Sequence of chain 1.A:
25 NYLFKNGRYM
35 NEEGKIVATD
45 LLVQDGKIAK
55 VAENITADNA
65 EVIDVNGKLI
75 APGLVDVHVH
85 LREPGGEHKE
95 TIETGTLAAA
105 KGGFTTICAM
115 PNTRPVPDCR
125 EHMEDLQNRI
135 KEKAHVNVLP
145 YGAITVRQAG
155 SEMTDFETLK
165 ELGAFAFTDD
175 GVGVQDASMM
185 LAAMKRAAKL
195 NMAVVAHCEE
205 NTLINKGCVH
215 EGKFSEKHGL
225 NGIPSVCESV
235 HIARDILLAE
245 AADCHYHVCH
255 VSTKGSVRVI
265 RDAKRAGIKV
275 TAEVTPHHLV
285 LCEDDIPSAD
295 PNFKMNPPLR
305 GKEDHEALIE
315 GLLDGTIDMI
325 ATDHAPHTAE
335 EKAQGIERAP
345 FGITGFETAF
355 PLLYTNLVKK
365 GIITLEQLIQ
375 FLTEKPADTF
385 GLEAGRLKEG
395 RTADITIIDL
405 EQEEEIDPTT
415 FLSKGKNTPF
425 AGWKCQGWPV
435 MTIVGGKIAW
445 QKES

Binding-site contacts:
Ligand atom N1 contacts residue GLY346 of chain 1.A at 4.0 Å.
Ligand atom C5 contacts residue ZN1 of chain 1.D at 4.1 Å.
Ligand atom C61 contacts residue PHE345 of chain 1.A at 4.1 Å (hydrophobic).
Ligand atom C4 contacts residue ZN1 of chain 1.D at 3.4 Å.
Ligand atom O5 contacts residue ASN300 of chain 1.A at 3.0 Å (h-bond).
Ligand atom C2 contacts residue PHE345 of chain 1.A at 3.9 Å (hydrophobic).
Ligand atom N3 contacts residue ASN300 of chain 1.A at 3.0 Å (h-bond).
Ligand atom O62 contacts residue ASN116 of chain 1.A at 3.2 Å (h-bond).
Ligand atom O61 contacts residue HIS331 of chain 1.A at 3.3 Å (h-bond).
Ligand atom C4 contacts residue ZN1 of chain 1.C at 4.1 Å.
Ligand atom C6 contacts residue ZN1 of chain 1.C at 4.0 Å.
Ligand atom N3 contacts residue ASP327 of chain 1.A at 2.5 Å (salt-bridge).
Ligand atom O62 contacts residue ARG86 of chain 1.A at 3.0 Å (salt-bridge).
Ligand atom O61 contacts residue PHE345 of chain 1.A at 3.0 Å (h-bond).
Ligand atom O5 contacts residue HIS254 of chain 1.A at 4.1 Å.
Ligand atom O4 contacts residue ASN300 of chain 1.A at 3.7 Å.
Ligand atom O62 contacts residue HIS84 of chain 1.A at 3.6 Å.
Ligand atom O2 contacts residue PHE345 of chain 1.A at 3.3 Å.
Ligand atom C2 contacts residue ASP327 of chain 1.A at 3.8 Å.
Ligand atom O4 contacts residue ZN1 of chain 1.D at 4.0 Å.
Ligand atom N1 contacts residue ALA329 of chain 1.A at 4.2 Å.
Ligand atom C4 contacts residue ASN300 of chain 1.A at 4.1 Å.
Ligand atom O2 contacts residue MET299 of chain 1.A at 3.5 Å.
Ligand atom O61 contacts residue ARG86 of chain 1.A at 3.1 Å (salt-bridge).
Ligand atom C61 contacts residue ARG86 of chain 1.A at 3.7 Å.
Ligand atom C61 contacts residue ALA329 of chain 1.A at 4.1 Å (hydrophobic).
Ligand atom C2 contacts residue GLY346 of chain 1.A at 3.7 Å.
Ligand atom C2 contacts residue ASN300 of chain 1.A at 3.5 Å.
Ligand atom C6 contacts residue HIS84 of chain 1.A at 4.1 Å.
Ligand atom O5 contacts residue ZN1 of chain 1.C at 3.7 Å.
Ligand atom O2 contacts residue GLY346 of chain 1.A at 3.1 Å (h-bond).
Ligand atom C5 contacts residue ZN1 of chain 1.C at 3.7 Å.
Ligand atom O5 contacts residue HIS201 of chain 1.A at 4.0 Å.
Ligand atom O4 contacts residue GLY175 of chain 1.A at 3.8 Å.
Ligand atom O4 contacts residue HIS201 of chain 1.A at 4.1 Å.
Ligand atom N3 contacts residue ZN1 of chain 1.C at 3.9 Å.
Ligand atom O61 contacts residue ALA329 of chain 1.A at 3.9 Å.
Ligand atom N1 contacts residue PHE345 of chain 1.A at 3.4 Å (h-bond).
Ligand atom O5 contacts residue ZN1 of chain 1.D at 2.7 Å.
Ligand atom O2 contacts residue ASN300 of chain 1.A at 2.8 Å (h-bond).

The small molecule below binds the protein below.
Small molecule (SMILES): NC(=O)N[C@@H](CC(=O)O)C(=O)O